Binding-site contacts:
Ligand atom C12 contacts residue SER202 of chain 1.C at 3.5 Å.
Ligand atom C34 contacts residue NDP1 of chain 1.M at 3.6 Å.
Ligand atom O29 contacts residue ALA100 of chain 1.C at 3.8 Å.
Ligand atom O21 contacts residue PHE101 of chain 1.C at 3.5 Å.
Ligand atom C15 contacts residue SER202 of chain 1.C at 3.8 Å.
Ligand atom O39 contacts residue NDP1 of chain 1.M at 3.0 Å.
Ligand atom C27 contacts residue SER202 of chain 1.C at 3.6 Å.
Ligand atom C11 contacts residue SER202 of chain 1.C at 3.6 Å.
Ligand atom N28 contacts residue ALA100 of chain 1.C at 2.6 Å (h-bond).
Ligand atom C05 contacts residue ASN161 of chain 1.C at 3.7 Å.
Ligand atom O17 contacts residue MET104 of chain 1.C at 3.5 Å (h-bond).
Ligand atom C36 contacts residue TYR162 of chain 1.C at 3.4 Å (hydrophobic).
Ligand atom C37 contacts residue TYR162 of chain 1.C at 3.7 Å (hydrophobic).
Ligand atom C27 contacts residue NDP1 of chain 1.M at 3.4 Å.
Ligand atom C30 contacts residue TYR162 of chain 1.C at 3.3 Å (hydrophobic).
Ligand atom N28 contacts residue SER202 of chain 1.C at 3.0 Å (h-bond).
Ligand atom C13 contacts residue SER202 of chain 1.C at 3.8 Å.
Ligand atom O14 contacts residue PHE101 of chain 1.C at 3.6 Å.
Ligand atom C25 contacts residue NDP1 of chain 1.M at 3.1 Å.
Ligand atom C06 contacts residue VAL206 of chain 1.C at 3.5 Å (hydrophobic).
Ligand atom C05 contacts residue VAL206 of chain 1.C at 3.2 Å (hydrophobic).
Ligand atom O17 contacts residue ALA102 of chain 1.C at 3.0 Å (h-bond).
Ligand atom C32 contacts residue TYR152 of chain 1.C at 3.7 Å (hydrophobic).
Ligand atom C37 contacts residue NDP1 of chain 1.M at 3.1 Å.
Ligand atom C16 contacts residue ALA102 of chain 1.C at 3.8 Å (hydrophobic).
Ligand atom O26 contacts residue SER202 of chain 1.C at 3.4 Å (h-bond).
Ligand atom C08 contacts residue TYR162 of chain 1.C at 3.8 Å (hydrophobic).
Ligand atom O29 contacts residue NDP1 of chain 1.M at 3.4 Å.
Ligand atom N28 contacts residue NDP1 of chain 1.M at 3.2 Å.
Ligand atom O29 contacts residue PHE101 of chain 1.C at 3.4 Å.
Ligand atom C01 contacts residue GLN160 of chain 1.C at 3.5 Å.
Ligand atom C35 contacts residue NDP1 of chain 1.M at 3.5 Å.
Ligand atom O26 contacts residue NDP1 of chain 1.M at 3.8 Å.
Ligand atom C04 contacts residue VAL206 of chain 1.C at 3.4 Å (hydrophobic).
Ligand atom C36 contacts residue NDP1 of chain 1.M at 3.5 Å.
Ligand atom O14 contacts residue ALA102 of chain 1.C at 3.1 Å (h-bond).
Ligand atom O38 contacts residue TYR162 of chain 1.C at 2.9 Å (h-bond).
Ligand atom C27 contacts residue ALA100 of chain 1.C at 3.7 Å (hydrophobic).
Ligand atom O38 contacts residue NDP1 of chain 1.M at 2.3 Å (h-bond).
Ligand atom C27 contacts residue PHE101 of chain 1.C at 3.8 Å (hydrophobic).

The small molecule below binds the protein below.
Small molecule (SMILES): C=C(CC/C=C\C=C\C[C@H](C)CC(=O)C[C@@H](O)CNC(=O)[C@H](C)[C@@H](C)OC(N)=O)C[C@@H](C)C/C(C)=C/C(=O)O

Sequence of chain 1.C:
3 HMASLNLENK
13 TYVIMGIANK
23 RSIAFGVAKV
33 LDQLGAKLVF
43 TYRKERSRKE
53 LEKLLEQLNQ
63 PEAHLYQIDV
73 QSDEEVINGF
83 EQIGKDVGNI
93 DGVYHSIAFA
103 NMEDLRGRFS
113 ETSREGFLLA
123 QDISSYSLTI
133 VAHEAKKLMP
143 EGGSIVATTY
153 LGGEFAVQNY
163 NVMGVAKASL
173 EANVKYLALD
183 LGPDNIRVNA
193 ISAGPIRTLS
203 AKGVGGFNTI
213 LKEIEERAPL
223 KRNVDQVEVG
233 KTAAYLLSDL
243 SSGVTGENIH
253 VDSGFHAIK